This protein binds this small molecule.
Small molecule (SMILES): CC(=O)N[C@@H]1[C@@H](O)[C@H](O)[C@@H](CO)O[C@H]1O

Sequence of chain 1.K:
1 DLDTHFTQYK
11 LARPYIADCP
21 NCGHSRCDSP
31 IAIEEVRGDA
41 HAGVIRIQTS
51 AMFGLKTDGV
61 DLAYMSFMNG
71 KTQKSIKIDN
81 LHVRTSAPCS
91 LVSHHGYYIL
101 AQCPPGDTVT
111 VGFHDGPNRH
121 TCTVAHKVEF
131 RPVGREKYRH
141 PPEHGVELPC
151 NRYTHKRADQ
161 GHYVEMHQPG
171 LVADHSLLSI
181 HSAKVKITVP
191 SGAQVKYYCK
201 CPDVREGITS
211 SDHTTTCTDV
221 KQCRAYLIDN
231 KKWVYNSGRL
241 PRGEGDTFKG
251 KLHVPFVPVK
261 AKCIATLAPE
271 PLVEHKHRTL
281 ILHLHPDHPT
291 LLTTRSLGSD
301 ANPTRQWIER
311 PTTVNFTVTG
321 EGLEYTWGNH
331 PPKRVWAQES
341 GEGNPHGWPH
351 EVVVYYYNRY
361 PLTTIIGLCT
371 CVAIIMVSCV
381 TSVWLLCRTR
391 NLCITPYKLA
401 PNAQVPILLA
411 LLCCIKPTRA

Binding-site contacts:
Ligand atom C8 contacts residue ILE281 of chain 1.K at 4.5 Å (hydrophobic).
Ligand atom C4 contacts residue ASN315 of chain 1.K at 4.3 Å.
Ligand atom C3 contacts residue ASN315 of chain 1.K at 3.8 Å.
Ligand atom O7 contacts residue ASN315 of chain 1.K at 4.2 Å.
Ligand atom C6 contacts residue ASN315 of chain 1.K at 4.5 Å.
Ligand atom C1 contacts residue VAL314 of chain 1.K at 4.4 Å (hydrophobic).
Ligand atom N2 contacts residue ASN315 of chain 1.K at 2.8 Å (h-bond).
Ligand atom C8 contacts residue ASN315 of chain 1.K at 3.5 Å.
Ligand atom C1 contacts residue ASN315 of chain 1.K at 1.4 Å.
Ligand atom C7 contacts residue ASN315 of chain 1.K at 3.3 Å.
Ligand atom O5 contacts residue VAL314 of chain 1.K at 3.8 Å.
Ligand atom C5 contacts residue ASN315 of chain 1.K at 3.7 Å.
Ligand atom C2 contacts residue ASN315 of chain 1.K at 2.5 Å.
Ligand atom O5 contacts residue THR313 of chain 1.K at 4.3 Å.
Ligand atom C6 contacts residue THR313 of chain 1.K at 4.5 Å.
Ligand atom O5 contacts residue ASN315 of chain 1.K at 2.4 Å (h-bond).